The protein below binds the small molecule below.
Small molecule (SMILES): [H]/N=C(\N)N[C@H]1C=C(C(=O)O)O[C@@H]([C@H](O)[C@H](O)CO)[C@@H]1NC(C)=O

Binding-site contacts:
Ligand atom CZ contacts residue GLU38 of chain 1.A at 3.7 Å.
Ligand atom O9 contacts residue GLU196 of chain 1.A at 2.6 Å (salt-bridge).
Ligand atom O8 contacts residue LYS212 of chain 1.A at 2.7 Å (salt-bridge).
Ligand atom C8 contacts residue GLU196 of chain 1.A at 3.6 Å.
Ligand atom O1A contacts residue ARG290 of chain 1.A at 2.8 Å (salt-bridge).
Ligand atom C3 contacts residue ASP70 of chain 1.A at 3.5 Å.
Ligand atom C3 contacts residue TYR324 of chain 1.A at 3.1 Å (hydrophobic).
Ligand atom NH1 contacts residue TRP98 of chain 1.A at 3.0 Å (h-bond).
Ligand atom C1 contacts residue ARG290 of chain 1.A at 3.6 Å.
Ligand atom C11 contacts residue ILE142 of chain 1.A at 3.7 Å (hydrophobic).
Ligand atom O8 contacts residue GLU197 of chain 1.A at 3.8 Å.
Ligand atom O9 contacts residue ARG144 of chain 1.A at 3.5 Å (salt-bridge).
Ligand atom O1A contacts residue TYR324 of chain 1.A at 3.5 Å (h-bond).
Ligand atom C11 contacts residue TRP98 of chain 1.A at 3.7 Å (hydrophobic).
Ligand atom O6 contacts residue TYR324 of chain 1.A at 3.3 Å (h-bond).
Ligand atom O1B contacts residue ARG37 of chain 1.A at 2.8 Å (salt-bridge).
Ligand atom O10 contacts residue ASP70 of chain 1.A at 3.6 Å.
Ligand atom NE contacts residue GLU38 of chain 1.A at 3.4 Å (salt-bridge).
Ligand atom C2 contacts residue TYR324 of chain 1.A at 3.2 Å (hydrophobic).
Ligand atom O1B contacts residue TYR324 of chain 1.A at 3.3 Å (h-bond).
Ligand atom C1 contacts residue TYR324 of chain 1.A at 3.1 Å (hydrophobic).
Ligand atom NH2 contacts residue TRP98 of chain 1.A at 2.8 Å (h-bond).
Ligand atom C4 contacts residue ASP70 of chain 1.A at 3.7 Å.
Ligand atom C8 contacts residue LYS212 of chain 1.A at 3.7 Å.
Ligand atom O1B contacts residue ARG290 of chain 1.A at 2.9 Å (salt-bridge).
Ligand atom NH2 contacts residue ASP70 of chain 1.A at 3.0 Å (salt-bridge).
Ligand atom C6 contacts residue TYR324 of chain 1.A at 3.8 Å (hydrophobic).
Ligand atom C6 contacts residue GLU197 of chain 1.A at 3.6 Å.
Ligand atom C4 contacts residue TYR324 of chain 1.A at 3.7 Å (hydrophobic).
Ligand atom C3 contacts residue GLU38 of chain 1.A at 3.5 Å.
Ligand atom NH2 contacts residue ARG75 of chain 1.A at 3.3 Å (salt-bridge).
Ligand atom NH1 contacts residue GLU147 of chain 1.A at 3.0 Å (salt-bridge).
Ligand atom C9 contacts residue ALA166 of chain 1.A at 3.8 Å (hydrophobic).
Ligand atom O9 contacts residue ALA166 of chain 1.A at 3.3 Å.
Ligand atom C9 contacts residue GLU196 of chain 1.A at 3.5 Å.
Ligand atom CZ contacts residue TRP98 of chain 1.A at 3.3 Å (hydrophobic).
Ligand atom O8 contacts residue GLU196 of chain 1.A at 2.6 Å (salt-bridge).
Ligand atom NE contacts residue ASP70 of chain 1.A at 2.9 Å (salt-bridge).
Ligand atom O10 contacts residue ARG71 of chain 1.A at 2.9 Å (salt-bridge).
Ligand atom C11 contacts residue ARG144 of chain 1.A at 3.8 Å.

Sequence of chain 1.A:
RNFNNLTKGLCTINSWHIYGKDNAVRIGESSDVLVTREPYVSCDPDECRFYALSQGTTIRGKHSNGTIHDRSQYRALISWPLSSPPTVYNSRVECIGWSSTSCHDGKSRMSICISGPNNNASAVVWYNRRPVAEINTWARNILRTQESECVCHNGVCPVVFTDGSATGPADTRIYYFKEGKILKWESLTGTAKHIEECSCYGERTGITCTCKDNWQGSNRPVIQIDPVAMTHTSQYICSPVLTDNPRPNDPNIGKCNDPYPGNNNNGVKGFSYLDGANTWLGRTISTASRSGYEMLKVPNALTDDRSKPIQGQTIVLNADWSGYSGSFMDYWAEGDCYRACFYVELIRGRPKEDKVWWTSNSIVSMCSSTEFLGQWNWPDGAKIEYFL